Binding-site contacts:
Ligand atom C6 contacts residue SER775 of chain 1.A at 3.5 Å.
Ligand atom C10 contacts residue SER750 of chain 1.D at 3.8 Å.
Ligand atom O2 contacts residue SER518 of chain 1.A at 3.0 Å (h-bond).
Ligand atom C11 contacts residue PHE516 of chain 1.A at 3.9 Å (hydrophobic).
Ligand atom S2 contacts residue LYS784 of chain 1.A at 4.0 Å.
Ligand atom C7 contacts residue ILE502 of chain 1.D at 3.9 Å (hydrophobic).
Ligand atom C5 contacts residue LEU772 of chain 1.A at 3.9 Å (hydrophobic).
Ligand atom C4 contacts residue ILE502 of chain 1.D at 3.7 Å (hydrophobic).
Ligand atom N1 contacts residue PRO515 of chain 1.A at 2.5 Å (h-bond).
Ligand atom O2 contacts residue PRO515 of chain 1.A at 3.5 Å (h-bond).
Ligand atom C4 contacts residue LYS751 of chain 1.D at 3.9 Å.
Ligand atom C3 contacts residue GLY752 of chain 1.D at 3.7 Å.
Ligand atom C11 contacts residue SER750 of chain 1.D at 4.0 Å.
Ligand atom S1 contacts residue PRO515 of chain 1.A at 3.5 Å (h-bond).
Ligand atom C4 contacts residue GLY752 of chain 1.D at 3.5 Å.
Ligand atom C2 contacts residue PRO515 of chain 1.A at 3.8 Å (hydrophobic).
Ligand atom CL contacts residue ASP781 of chain 1.A at 3.2 Å.
Ligand atom C12 contacts residue PHE516 of chain 1.A at 3.8 Å (hydrophobic).
Ligand atom N3 contacts residue SER750 of chain 1.D at 3.6 Å.
Ligand atom N2 contacts residue SER775 of chain 1.A at 2.9 Å (h-bond).
Ligand atom C3 contacts residue PRO515 of chain 1.D at 3.8 Å (hydrophobic).
Ligand atom O3 contacts residue MET517 of chain 1.A at 3.7 Å.
Ligand atom C11 contacts residue MET517 of chain 1.A at 3.7 Å (hydrophobic).
Ligand atom O4 contacts residue LYS784 of chain 1.A at 3.1 Å.
Ligand atom O3 contacts residue SER518 of chain 1.A at 3.3 Å (h-bond).
Ligand atom C14 contacts residue PHE516 of chain 1.A at 4.0 Å (hydrophobic).
Ligand atom C10 contacts residue SER775 of chain 1.A at 3.6 Å.
Ligand atom C13 contacts residue PHE516 of chain 1.A at 3.8 Å (hydrophobic).
Ligand atom C11 contacts residue SER518 of chain 1.A at 3.5 Å.
Ligand atom N2 contacts residue SER750 of chain 1.D at 3.6 Å.
Ligand atom O2 contacts residue MET517 of chain 1.A at 3.3 Å.
Ligand atom C8 contacts residue PRO515 of chain 1.A at 3.3 Å (hydrophobic).
Ligand atom C7 contacts residue LEU772 of chain 1.A at 3.7 Å (hydrophobic).
Ligand atom C7 contacts residue LYS514 of chain 1.A at 3.7 Å.
Ligand atom C1 contacts residue PRO515 of chain 1.A at 3.4 Å (hydrophobic).
Ligand atom N2 contacts residue PRO515 of chain 1.A at 3.6 Å.
Ligand atom O1 contacts residue LYS751 of chain 1.D at 3.8 Å.
Ligand atom C14 contacts residue SER775 of chain 1.A at 3.4 Å.
Ligand atom CL contacts residue LEU780 of chain 1.A at 3.5 Å.
Ligand atom C5 contacts residue ILE502 of chain 1.D at 3.8 Å (hydrophobic).

Sequence of chain 1.A:
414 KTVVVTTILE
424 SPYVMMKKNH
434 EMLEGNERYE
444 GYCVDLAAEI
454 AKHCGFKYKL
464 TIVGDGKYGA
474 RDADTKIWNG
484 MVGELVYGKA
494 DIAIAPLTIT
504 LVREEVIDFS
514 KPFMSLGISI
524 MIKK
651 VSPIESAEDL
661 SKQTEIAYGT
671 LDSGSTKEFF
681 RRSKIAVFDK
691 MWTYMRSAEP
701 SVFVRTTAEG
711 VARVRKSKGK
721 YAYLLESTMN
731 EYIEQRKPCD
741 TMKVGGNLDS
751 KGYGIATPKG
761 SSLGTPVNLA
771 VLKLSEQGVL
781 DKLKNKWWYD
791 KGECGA

The protein below binds the small molecule below.
Small molecule (SMILES): NS(=O)(=O)c1cc2c(cc1Cl)N[C@H]([C@H]1C[C@H]3C=C[C@@H]1C3)NS2(=O)=O

Sequence of chain 1.D:
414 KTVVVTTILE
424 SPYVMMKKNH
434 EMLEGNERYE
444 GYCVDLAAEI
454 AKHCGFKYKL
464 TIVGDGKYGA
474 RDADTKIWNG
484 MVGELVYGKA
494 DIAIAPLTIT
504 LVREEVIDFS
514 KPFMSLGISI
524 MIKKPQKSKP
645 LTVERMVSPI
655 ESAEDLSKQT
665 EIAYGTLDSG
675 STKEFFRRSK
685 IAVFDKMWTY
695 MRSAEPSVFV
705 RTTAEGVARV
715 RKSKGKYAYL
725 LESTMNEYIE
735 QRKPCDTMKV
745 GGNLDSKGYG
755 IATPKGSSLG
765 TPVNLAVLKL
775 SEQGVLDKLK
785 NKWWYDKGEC